Binding-site contacts:
Ligand atom C9 contacts residue ARG276 of chain 1.A at 4.5 Å.
Ligand atom C1 contacts residue ARG276 of chain 1.A at 4.2 Å.
Ligand atom C8 contacts residue ARG346 of chain 1.A at 4.2 Å.
Ligand atom C8 contacts residue GLY343 of chain 1.A at 3.6 Å.
Ligand atom C2 contacts residue ARG276 of chain 1.A at 3.9 Å.
Ligand atom N4 contacts residue ARG276 of chain 1.A at 3.5 Å.
Ligand atom N3 contacts residue ARG276 of chain 1.A at 3.5 Å (salt-bridge).
Ligand atom C2 contacts residue GLY343 of chain 1.A at 4.5 Å.
Ligand atom C7 contacts residue LYS275 of chain 1.A at 4.1 Å.
Ligand atom C6 contacts residue SER279 of chain 1.A at 3.6 Å.
Ligand atom N4 contacts residue ARG346 of chain 1.A at 3.9 Å.
Ligand atom C1 contacts residue ARG346 of chain 1.A at 3.7 Å.
Ligand atom C2 contacts residue ARG346 of chain 1.A at 3.6 Å.
Ligand atom C9 contacts residue GLY343 of chain 1.A at 3.6 Å.
Ligand atom N4 contacts residue LYS275 of chain 1.A at 4.2 Å.
Ligand atom C6 contacts residue ARG346 of chain 1.A at 4.2 Å.
Ligand atom N3 contacts residue ARG346 of chain 1.A at 3.5 Å.
Ligand atom C7 contacts residue GLY343 of chain 1.A at 3.6 Å.
Ligand atom N4 contacts residue GLY343 of chain 1.A at 4.3 Å.
Ligand atom O10 contacts residue LYS275 of chain 1.A at 4.2 Å.
Ligand atom C7 contacts residue ILE347 of chain 1.A at 3.7 Å (hydrophobic).
Ligand atom O10 contacts residue SER344 of chain 1.A at 4.0 Å.
Ligand atom O10 contacts residue GLY343 of chain 1.A at 3.6 Å.
Ligand atom C7 contacts residue SER344 of chain 1.A at 4.2 Å.
Ligand atom C7 contacts residue SER279 of chain 1.A at 3.7 Å.
Ligand atom N4 contacts residue SER279 of chain 1.A at 2.8 Å (h-bond).
Ligand atom C6 contacts residue GLY343 of chain 1.A at 3.6 Å.
Ligand atom C8 contacts residue ARG276 of chain 1.A at 4.0 Å.
Ligand atom C6 contacts residue ARG276 of chain 1.A at 4.0 Å.
Ligand atom O11 contacts residue GLY343 of chain 1.A at 3.7 Å.
Ligand atom N3 contacts residue SER279 of chain 1.A at 3.7 Å.

A small-molecule ligand and the protein it binds are described below.
Small molecule (SMILES): Cc1n[nH]c(C)c1C(=O)O

Sequence of chain 1.A:
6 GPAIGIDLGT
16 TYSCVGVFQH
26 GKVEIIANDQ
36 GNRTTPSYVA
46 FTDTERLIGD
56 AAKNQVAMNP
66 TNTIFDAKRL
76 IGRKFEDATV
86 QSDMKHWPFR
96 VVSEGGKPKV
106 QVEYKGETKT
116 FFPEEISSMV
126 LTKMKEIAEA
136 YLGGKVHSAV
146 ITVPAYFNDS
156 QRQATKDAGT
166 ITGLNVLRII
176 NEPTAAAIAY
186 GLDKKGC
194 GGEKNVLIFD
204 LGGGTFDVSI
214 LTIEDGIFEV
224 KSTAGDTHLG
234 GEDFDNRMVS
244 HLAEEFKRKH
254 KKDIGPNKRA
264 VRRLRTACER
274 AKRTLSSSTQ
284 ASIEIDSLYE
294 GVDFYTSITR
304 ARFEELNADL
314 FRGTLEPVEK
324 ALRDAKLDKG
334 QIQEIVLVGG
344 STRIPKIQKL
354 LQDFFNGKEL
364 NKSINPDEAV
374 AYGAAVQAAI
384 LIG